Sequence of chain 1.A:
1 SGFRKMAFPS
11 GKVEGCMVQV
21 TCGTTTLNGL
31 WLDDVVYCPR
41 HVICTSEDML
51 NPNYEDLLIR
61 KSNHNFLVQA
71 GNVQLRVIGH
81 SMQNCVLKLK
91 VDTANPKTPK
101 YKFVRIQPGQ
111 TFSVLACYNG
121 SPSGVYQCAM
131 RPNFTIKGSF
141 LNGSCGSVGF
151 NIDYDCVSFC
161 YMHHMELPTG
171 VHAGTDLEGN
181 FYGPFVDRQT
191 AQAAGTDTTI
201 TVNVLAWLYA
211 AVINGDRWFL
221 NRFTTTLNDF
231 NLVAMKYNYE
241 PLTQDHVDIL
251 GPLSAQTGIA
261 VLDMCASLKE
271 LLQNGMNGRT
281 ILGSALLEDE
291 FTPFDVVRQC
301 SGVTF

Binding-site contacts:
Ligand atom CL7 contacts residue PRO108 of chain 1.A at 3.7 Å.
Ligand atom C18 contacts residue PRO108 of chain 1.A at 3.9 Å (hydrophobic).
Ligand atom O8 contacts residue GLN110 of chain 1.A at 2.8 Å (h-bond).
Ligand atom N24 contacts residue ARG298 of chain 1.A at 4.1 Å.
Ligand atom C26 contacts residue ASN151 of chain 1.A at 4.0 Å.
Ligand atom C20 contacts residue GLN110 of chain 1.A at 3.7 Å.
Ligand atom C21 contacts residue ASN203 of chain 1.A at 3.5 Å.
Ligand atom CL1 contacts residue ILE249 of chain 1.A at 3.9 Å.
Ligand atom C26 contacts residue ASP153 of chain 1.A at 3.4 Å.
Ligand atom C7 contacts residue GLN110 of chain 1.A at 3.2 Å.
Ligand atom O8 contacts residue PHE294 of chain 1.A at 3.7 Å.
Ligand atom C13 contacts residue GLN110 of chain 1.A at 4.1 Å.
Ligand atom CL1 contacts residue PRO293 of chain 1.A at 3.6 Å.
Ligand atom CL7 contacts residue GLN110 of chain 1.A at 4.0 Å.
Ligand atom C22 contacts residue THR292 of chain 1.A at 4.0 Å.
Ligand atom N14 contacts residue GLN110 of chain 1.A at 3.9 Å.
Ligand atom CL7 contacts residue GLN107 of chain 1.A at 3.8 Å.
Ligand atom C15 contacts residue ILE249 of chain 1.A at 4.0 Å (hydrophobic).
Ligand atom C25 contacts residue GLN110 of chain 1.A at 3.8 Å.
Ligand atom C13 contacts residue PHE294 of chain 1.A at 4.0 Å (hydrophobic).
Ligand atom C20 contacts residue PRO108 of chain 1.A at 3.2 Å (hydrophobic).
Ligand atom N6 contacts residue GLN110 of chain 1.A at 3.9 Å.
Ligand atom CL1 contacts residue PHE294 of chain 1.A at 3.6 Å.
Ligand atom C21 contacts residue GLY109 of chain 1.A at 3.1 Å.
Ligand atom C9 contacts residue GLN110 of chain 1.A at 3.8 Å.
Ligand atom C22 contacts residue GLY109 of chain 1.A at 3.9 Å.
Ligand atom C3 contacts residue ASP153 of chain 1.A at 2.8 Å.
Ligand atom N6 contacts residue PHE294 of chain 1.A at 4.0 Å.
Ligand atom N24 contacts residue ASP153 of chain 1.A at 2.3 Å (salt-bridge).
Ligand atom O16 contacts residue ILE249 of chain 1.A at 3.4 Å.
Ligand atom C22 contacts residue ASN203 of chain 1.A at 3.2 Å.
Ligand atom C21 contacts residue VAL202 of chain 1.A at 3.7 Å (hydrophobic).
Ligand atom C18 contacts residue GLN110 of chain 1.A at 3.9 Å.
Ligand atom C3 contacts residue ARG298 of chain 1.A at 3.5 Å.
Ligand atom C20 contacts residue GLY109 of chain 1.A at 3.4 Å.
Ligand atom C21 contacts residue GLN110 of chain 1.A at 3.9 Å.
Ligand atom C9 contacts residue PHE294 of chain 1.A at 3.7 Å (hydrophobic).
Ligand atom C7 contacts residue PHE294 of chain 1.A at 3.6 Å (hydrophobic).
Ligand atom C22 contacts residue VAL202 of chain 1.A at 3.5 Å (hydrophobic).
Ligand atom C21 contacts residue ILE200 of chain 1.A at 4.1 Å (hydrophobic).

A small-molecule ligand and the protein it binds are described below.
Small molecule (SMILES): O=C(NC1CCNCC1)c1n[nH]cc1NC(=O)c1c(Cl)cccc1Cl